The protein below binds the small molecule below.
Small molecule (SMILES): CC(C)C[C@H](NC(=O)OCc1ccccc1)C(=O)N[C@@H](C[C@@H]1CCNC1=O)[C@@H](O)S(=O)(=O)O

Binding-site contacts:
Ligand atom O22 contacts residue CYS151 of chain 1.C at 2.7 Å (h-bond).
Ligand atom C16 contacts residue PRO195 of chain 1.C at 4.0 Å (hydrophobic).
Ligand atom C21 contacts residue CYS151 of chain 1.C at 1.9 Å (hydrophobic).
Ligand atom C27 contacts residue ALA148 of chain 1.C at 3.8 Å (hydrophobic).
Ligand atom C15 contacts residue GLN194 of chain 1.C at 3.5 Å.
Ligand atom O10 contacts residue LEU171 of chain 1.C at 3.4 Å.
Ligand atom C20 contacts residue CYS151 of chain 1.C at 2.6 Å (hydrophobic).
Ligand atom N28 contacts residue PHE146 of chain 1.C at 3.3 Å (h-bond).
Ligand atom C5 contacts residue GLU172 of chain 1.C at 3.9 Å.
Ligand atom O30 contacts residue HIS178 of chain 1.C at 3.6 Å.
Ligand atom C29 contacts residue GLU172 of chain 1.C at 3.5 Å.
Ligand atom C16 contacts residue THR54 of chain 1.C at 3.6 Å.
Ligand atom C24 contacts residue HIS169 of chain 1.C at 4.0 Å.
Ligand atom O10 contacts residue GLU172 of chain 1.C at 3.0 Å (salt-bridge).
Ligand atom N28 contacts residue GLU172 of chain 1.C at 3.1 Å (salt-bridge).
Ligand atom C12 contacts residue LEU171 of chain 1.C at 3.9 Å (hydrophobic).
Ligand atom O22 contacts residue THR150 of chain 1.C at 3.5 Å (h-bond).
Ligand atom C29 contacts residue HIS169 of chain 1.C at 3.7 Å.
Ligand atom O30 contacts residue PHE146 of chain 1.C at 3.7 Å.
Ligand atom O22 contacts residue GLY149 of chain 1.C at 3.4 Å (h-bond).
Ligand atom N19 contacts residue CYS151 of chain 1.C at 2.8 Å (h-bond).
Ligand atom C24 contacts residue CYS151 of chain 1.C at 3.1 Å (hydrophobic).
Ligand atom O30 contacts residue LEU171 of chain 1.C at 3.5 Å.
Ligand atom C20 contacts residue HIS170 of chain 1.C at 3.8 Å.
Ligand atom C27 contacts residue ILE147 of chain 1.C at 3.6 Å (hydrophobic).
Ligand atom C15 contacts residue LEU171 of chain 1.C at 3.9 Å (hydrophobic).
Ligand atom C14 contacts residue HIS48 of chain 1.C at 3.9 Å.
Ligand atom C17 contacts residue HIS170 of chain 1.C at 3.6 Å.
Ligand atom O30 contacts residue HIS169 of chain 1.C at 2.6 Å (h-bond).
Ligand atom N28 contacts residue ILE147 of chain 1.C at 3.9 Å.
Ligand atom C13 contacts residue HIS48 of chain 1.C at 4.0 Å.
Ligand atom C12 contacts residue HIS170 of chain 1.C at 3.6 Å.
Ligand atom C24 contacts residue ILE147 of chain 1.C at 4.0 Å (hydrophobic).
Ligand atom C16 contacts residue ILE58 of chain 1.C at 3.5 Å (hydrophobic).
Ligand atom C21 contacts residue HIS48 of chain 1.C at 4.0 Å.
Ligand atom C26 contacts residue ILE147 of chain 1.C at 3.9 Å (hydrophobic).
Ligand atom C15 contacts residue PRO195 of chain 1.C at 3.8 Å (hydrophobic).
Ligand atom O30 contacts residue GLU172 of chain 1.C at 3.5 Å (salt-bridge).
Ligand atom N19 contacts residue HIS170 of chain 1.C at 2.7 Å (h-bond).
Ligand atom C7 contacts residue GLU172 of chain 1.C at 3.3 Å.

Sequence of chain 1.C:
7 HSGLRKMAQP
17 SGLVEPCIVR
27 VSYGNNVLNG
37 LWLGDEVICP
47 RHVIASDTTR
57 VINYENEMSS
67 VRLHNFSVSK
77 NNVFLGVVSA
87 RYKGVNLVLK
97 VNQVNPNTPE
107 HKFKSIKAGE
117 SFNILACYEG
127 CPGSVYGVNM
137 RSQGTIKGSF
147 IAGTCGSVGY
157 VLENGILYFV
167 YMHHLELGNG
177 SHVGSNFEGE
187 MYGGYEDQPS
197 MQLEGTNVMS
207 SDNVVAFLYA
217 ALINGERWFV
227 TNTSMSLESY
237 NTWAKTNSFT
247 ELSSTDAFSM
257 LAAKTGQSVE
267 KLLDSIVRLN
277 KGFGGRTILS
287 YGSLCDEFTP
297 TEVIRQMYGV